The small molecule below binds the protein below.
Small molecule (SMILES): CC(=O)N[C@@H]1[C@@H](O)[C@H](O)[C@@H](CO)O[C@H]1O

Sequence of chain 4.F:
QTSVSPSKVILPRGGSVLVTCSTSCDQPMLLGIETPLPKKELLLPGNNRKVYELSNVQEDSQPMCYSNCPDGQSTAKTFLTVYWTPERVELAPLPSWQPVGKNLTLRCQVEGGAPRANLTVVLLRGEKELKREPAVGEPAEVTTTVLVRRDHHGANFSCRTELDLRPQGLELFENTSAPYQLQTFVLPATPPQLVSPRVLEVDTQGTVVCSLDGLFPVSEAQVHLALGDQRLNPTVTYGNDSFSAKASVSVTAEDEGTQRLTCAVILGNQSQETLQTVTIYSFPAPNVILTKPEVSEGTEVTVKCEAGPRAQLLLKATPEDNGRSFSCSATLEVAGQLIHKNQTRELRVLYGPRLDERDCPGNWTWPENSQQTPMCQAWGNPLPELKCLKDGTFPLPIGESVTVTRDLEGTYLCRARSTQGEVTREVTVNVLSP

Binding-site contacts:
Ligand atom O6 contacts residue THR85 of chain 4.F at 4.4 Å.
Ligand atom N2 contacts residue THR85 of chain 4.F at 4.5 Å.
Ligand atom C6 contacts residue NAG1 of chain 4.K at 4.2 Å.
Ligand atom O4 contacts residue NAG1 of chain 4.K at 2.3 Å (h-bond).
Ligand atom C5 contacts residue THR85 of chain 4.F at 4.0 Å.
Ligand atom C8 contacts residue ASN175 of chain 4.F at 4.5 Å.
Ligand atom C2 contacts residue ASN175 of chain 4.F at 2.4 Å.
Ligand atom O5 contacts residue ASN175 of chain 4.F at 2.4 Å (h-bond).
Ligand atom C7 contacts residue ASN175 of chain 4.F at 3.4 Å.
Ligand atom O6 contacts residue PHE173 of chain 4.F at 4.0 Å.
Ligand atom O3 contacts residue NAG1 of chain 4.K at 3.9 Å.
Ligand atom C5 contacts residue NAG1 of chain 4.K at 3.8 Å.
Ligand atom C1 contacts residue ASN175 of chain 4.F at 1.4 Å.
Ligand atom C4 contacts residue NAG1 of chain 4.K at 3.5 Å.
Ligand atom C3 contacts residue THR85 of chain 4.F at 4.3 Å.
Ligand atom C3 contacts residue NAG1 of chain 4.K at 3.7 Å.
Ligand atom O6 contacts residue GLU174 of chain 4.F at 3.8 Å.
Ligand atom C4 contacts residue ASN175 of chain 4.F at 4.2 Å.
Ligand atom C1 contacts residue THR85 of chain 4.F at 3.8 Å.
Ligand atom C1 contacts residue GLU174 of chain 4.F at 4.1 Å.
Ligand atom O5 contacts residue THR85 of chain 4.F at 4.3 Å.
Ligand atom C8 contacts residue GLU87 of chain 4.F at 3.6 Å.
Ligand atom C7 contacts residue PRO86 of chain 4.F at 4.3 Å (hydrophobic).
Ligand atom N2 contacts residue ASN175 of chain 4.F at 2.9 Å (h-bond).
Ligand atom C5 contacts residue ASN175 of chain 4.F at 3.6 Å.
Ligand atom C8 contacts residue PRO86 of chain 4.F at 3.6 Å (hydrophobic).
Ligand atom C8 contacts residue ARG88 of chain 4.F at 4.3 Å.
Ligand atom C3 contacts residue ASN175 of chain 4.F at 3.8 Å.
Ligand atom O5 contacts residue GLU174 of chain 4.F at 3.5 Å (salt-bridge).
Ligand atom C2 contacts residue THR85 of chain 4.F at 4.5 Å.
Ligand atom O7 contacts residue ASN175 of chain 4.F at 3.5 Å (h-bond).
Ligand atom N2 contacts residue PRO86 of chain 4.F at 3.9 Å.